Binding-site contacts:
Ligand atom O3' contacts residue ARG495 of chain 1.B at 3.6 Å.
Ligand atom OP2 contacts residue LEU542 of chain 1.B at 3.8 Å.
Ligand atom O5' contacts residue LYS924 of chain 1.B at 3.6 Å (salt-bridge).
Ligand atom OP1 contacts residue GLN724 of chain 1.B at 3.6 Å.
Ligand atom OP1 contacts residue GLN720 of chain 1.B at 3.6 Å (h-bond).
Ligand atom C5' contacts residue GLN724 of chain 1.B at 3.9 Å.
Ligand atom O2' contacts residue ASP631 of chain 1.A at 3.0 Å (salt-bridge).
Ligand atom C4' contacts residue ASP629 of chain 1.A at 3.2 Å.
Ligand atom O4' contacts residue ASP631 of chain 1.A at 3.5 Å (salt-bridge).
Ligand atom C4' contacts residue HIS1038 of chain 1.B at 3.8 Å.
Ligand atom O3' contacts residue LYS916 of chain 1.B at 2.4 Å (salt-bridge).
Ligand atom OP2 contacts residue PRO534 of chain 1.B at 3.9 Å.
Ligand atom P contacts residue LYS916 of chain 1.B at 3.1 Å.
Ligand atom OP1 contacts residue LYS924 of chain 1.B at 3.1 Å.
Ligand atom C4' contacts residue ASP631 of chain 1.A at 3.3 Å.
Ligand atom O4' contacts residue HIS1038 of chain 1.B at 3.9 Å.
Ligand atom OP1 contacts residue LYS916 of chain 1.B at 2.7 Å (salt-bridge).
Ligand atom OP1 contacts residue ARG204 of chain 1.B at 2.2 Å (salt-bridge).
Ligand atom C3' contacts residue LYS916 of chain 1.B at 3.6 Å.
Ligand atom OP2 contacts residue LYS916 of chain 1.B at 3.9 Å.
Ligand atom C3' contacts residue ASP629 of chain 1.A at 3.5 Å.
Ligand atom C4' contacts residue LYS916 of chain 1.B at 3.7 Å.
Ligand atom C2' contacts residue ASP631 of chain 1.A at 3.8 Å.
Ligand atom OP1 contacts residue LEU542 of chain 1.B at 4.0 Å.
Ligand atom C1' contacts residue ASP631 of chain 1.A at 3.7 Å.
Ligand atom OP2 contacts residue LYS924 of chain 1.B at 2.4 Å (salt-bridge).
Ligand atom OP1 contacts residue ARG495 of chain 1.B at 3.3 Å (salt-bridge).
Ligand atom O3' contacts residue ASP629 of chain 1.A at 2.6 Å (salt-bridge).
Ligand atom OP1 contacts residue LYS723 of chain 1.B at 3.5 Å (salt-bridge).
Ligand atom P contacts residue LYS924 of chain 1.B at 3.1 Å.
Ligand atom O2' contacts residue HIS1038 of chain 1.B at 4.0 Å.
Ligand atom C5' contacts residue ASP629 of chain 1.A at 3.3 Å.
Ligand atom OP2 contacts residue GLN720 of chain 1.B at 3.3 Å (h-bond).
Ligand atom OP1 contacts residue ASP629 of chain 1.A at 3.6 Å (salt-bridge).
Ligand atom O2' contacts residue ARG591 of chain 1.A at 3.8 Å.
Ligand atom OP2 contacts residue MET721 of chain 1.B at 3.5 Å.
Ligand atom C5' contacts residue HIS1038 of chain 1.B at 3.1 Å.
Ligand atom P contacts residue ARG204 of chain 1.B at 3.2 Å.
Ligand atom P contacts residue GLN720 of chain 1.B at 3.8 Å.
Ligand atom O3' contacts residue ARG204 of chain 1.B at 3.2 Å (salt-bridge).

Sequence of chain 1.B:
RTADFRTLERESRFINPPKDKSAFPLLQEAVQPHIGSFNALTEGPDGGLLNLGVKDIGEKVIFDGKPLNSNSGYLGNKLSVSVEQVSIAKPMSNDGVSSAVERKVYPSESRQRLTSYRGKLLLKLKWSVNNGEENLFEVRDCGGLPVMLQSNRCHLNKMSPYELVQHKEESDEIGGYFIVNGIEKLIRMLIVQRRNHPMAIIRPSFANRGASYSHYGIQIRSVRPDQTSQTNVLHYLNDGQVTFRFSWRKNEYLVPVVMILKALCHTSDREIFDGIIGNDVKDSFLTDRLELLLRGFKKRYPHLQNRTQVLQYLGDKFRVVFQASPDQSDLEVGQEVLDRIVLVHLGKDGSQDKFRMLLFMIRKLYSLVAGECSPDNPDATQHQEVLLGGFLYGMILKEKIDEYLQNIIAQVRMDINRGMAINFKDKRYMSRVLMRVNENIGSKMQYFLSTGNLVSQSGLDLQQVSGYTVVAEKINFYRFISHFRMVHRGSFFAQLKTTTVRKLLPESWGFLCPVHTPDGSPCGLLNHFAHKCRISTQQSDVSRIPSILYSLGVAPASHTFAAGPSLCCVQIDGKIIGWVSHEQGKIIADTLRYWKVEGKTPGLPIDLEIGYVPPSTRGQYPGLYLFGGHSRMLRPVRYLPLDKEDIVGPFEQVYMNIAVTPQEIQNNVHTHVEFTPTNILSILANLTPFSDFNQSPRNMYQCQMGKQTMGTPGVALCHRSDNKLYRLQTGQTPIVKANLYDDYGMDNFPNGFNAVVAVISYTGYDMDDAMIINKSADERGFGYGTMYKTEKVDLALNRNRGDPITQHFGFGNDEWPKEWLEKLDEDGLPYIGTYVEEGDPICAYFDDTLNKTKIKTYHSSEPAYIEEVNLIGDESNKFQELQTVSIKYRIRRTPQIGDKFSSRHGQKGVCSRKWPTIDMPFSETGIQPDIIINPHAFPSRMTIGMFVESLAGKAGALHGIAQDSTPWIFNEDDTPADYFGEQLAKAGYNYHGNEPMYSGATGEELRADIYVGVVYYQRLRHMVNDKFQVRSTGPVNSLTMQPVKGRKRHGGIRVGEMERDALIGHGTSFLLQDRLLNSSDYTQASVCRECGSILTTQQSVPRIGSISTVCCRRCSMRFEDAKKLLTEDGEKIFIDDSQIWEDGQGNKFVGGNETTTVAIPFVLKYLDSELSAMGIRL

This protein binds this small molecule.
Small molecule (SMILES): Nc1ccn([C@@H]2O[C@H](CO[P](=O)(O)O[C@H]3[C@@H](O)[C@H](n4cnc5c(=O)nc(N)[nH]c54)O[C@@H]3CO[P](=O)(O)O[C@H]3[C@@H](O)[C@H](n4ccc(=O)[nH]c4=O)O[C@@H]3CO[P](=O)(O)O[C@H]3[C@@H](O)[C@H](n4cnc5c(N)ncnc54)O[C@@H]3CO)[C@@H](O[P](=O)(O)OC[C@H]3O[C@@H](n4cnc5c(=O)nc(N)[nH]c54)[C@H](O)[C@@H]3O[P](=O)(O)OC[C@H]3O[C@@H](n4cnc5c(N)ncnc54)[C@H](O)[C@@H]3O)[C@H]2O)c(=O)n1

Sequence of chain 1.A:
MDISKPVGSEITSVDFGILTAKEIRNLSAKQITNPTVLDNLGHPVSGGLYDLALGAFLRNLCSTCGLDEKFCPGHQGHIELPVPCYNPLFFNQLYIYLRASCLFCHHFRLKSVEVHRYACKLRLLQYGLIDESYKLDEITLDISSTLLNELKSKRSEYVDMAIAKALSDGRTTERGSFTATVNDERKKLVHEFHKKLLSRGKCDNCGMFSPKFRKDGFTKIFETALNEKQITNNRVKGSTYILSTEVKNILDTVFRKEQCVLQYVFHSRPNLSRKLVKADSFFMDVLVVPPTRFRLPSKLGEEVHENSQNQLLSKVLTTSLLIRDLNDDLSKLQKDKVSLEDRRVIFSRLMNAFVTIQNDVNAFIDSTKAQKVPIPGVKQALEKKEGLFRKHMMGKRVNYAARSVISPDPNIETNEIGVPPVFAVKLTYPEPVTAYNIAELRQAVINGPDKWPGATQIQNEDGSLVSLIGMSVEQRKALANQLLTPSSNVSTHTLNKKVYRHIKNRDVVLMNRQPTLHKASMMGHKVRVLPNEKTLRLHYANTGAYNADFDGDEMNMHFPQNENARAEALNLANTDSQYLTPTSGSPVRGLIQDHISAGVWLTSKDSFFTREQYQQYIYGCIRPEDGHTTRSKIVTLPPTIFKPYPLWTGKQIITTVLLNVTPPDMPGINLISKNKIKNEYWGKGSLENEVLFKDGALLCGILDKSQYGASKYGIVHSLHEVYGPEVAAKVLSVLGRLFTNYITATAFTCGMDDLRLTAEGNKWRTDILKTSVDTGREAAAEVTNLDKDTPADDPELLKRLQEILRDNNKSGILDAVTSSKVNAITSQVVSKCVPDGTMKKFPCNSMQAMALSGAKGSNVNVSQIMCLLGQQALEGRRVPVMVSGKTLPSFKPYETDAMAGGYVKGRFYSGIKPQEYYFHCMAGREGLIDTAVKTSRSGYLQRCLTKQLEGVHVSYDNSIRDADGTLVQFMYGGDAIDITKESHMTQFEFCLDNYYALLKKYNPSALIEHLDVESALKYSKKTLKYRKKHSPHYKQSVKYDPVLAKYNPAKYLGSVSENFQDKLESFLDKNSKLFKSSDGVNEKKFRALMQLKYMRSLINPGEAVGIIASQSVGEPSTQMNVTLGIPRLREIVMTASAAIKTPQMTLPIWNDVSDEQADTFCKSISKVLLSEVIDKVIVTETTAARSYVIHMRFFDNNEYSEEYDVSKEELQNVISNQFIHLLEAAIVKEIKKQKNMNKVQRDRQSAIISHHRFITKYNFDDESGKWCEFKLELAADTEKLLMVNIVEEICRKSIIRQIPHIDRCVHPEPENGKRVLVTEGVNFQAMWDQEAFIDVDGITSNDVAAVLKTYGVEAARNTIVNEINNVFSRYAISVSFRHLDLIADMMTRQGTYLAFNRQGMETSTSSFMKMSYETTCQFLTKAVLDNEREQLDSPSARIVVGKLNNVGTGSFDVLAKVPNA